Sequence of chain 1.B:
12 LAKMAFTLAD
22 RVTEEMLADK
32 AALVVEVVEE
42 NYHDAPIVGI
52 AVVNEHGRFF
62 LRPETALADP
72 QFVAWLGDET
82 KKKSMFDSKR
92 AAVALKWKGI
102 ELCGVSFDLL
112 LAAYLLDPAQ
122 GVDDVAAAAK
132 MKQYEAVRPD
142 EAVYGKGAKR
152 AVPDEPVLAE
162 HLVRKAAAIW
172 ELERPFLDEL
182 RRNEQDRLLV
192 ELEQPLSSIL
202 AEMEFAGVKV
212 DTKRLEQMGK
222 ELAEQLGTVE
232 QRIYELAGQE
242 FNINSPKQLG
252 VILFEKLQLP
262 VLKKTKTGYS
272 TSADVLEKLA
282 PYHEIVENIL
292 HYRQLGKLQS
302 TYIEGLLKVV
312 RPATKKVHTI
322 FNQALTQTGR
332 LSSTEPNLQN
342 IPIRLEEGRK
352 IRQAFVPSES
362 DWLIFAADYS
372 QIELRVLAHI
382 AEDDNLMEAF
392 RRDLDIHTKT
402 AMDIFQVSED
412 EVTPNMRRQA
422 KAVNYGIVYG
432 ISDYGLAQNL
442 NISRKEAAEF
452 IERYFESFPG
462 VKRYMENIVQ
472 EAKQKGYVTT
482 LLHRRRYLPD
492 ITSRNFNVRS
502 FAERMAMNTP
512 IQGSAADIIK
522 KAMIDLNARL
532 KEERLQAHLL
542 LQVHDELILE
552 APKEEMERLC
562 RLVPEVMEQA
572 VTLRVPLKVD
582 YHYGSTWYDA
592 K

Binding-site contacts:
Ligand atom C1' contacts residue HIS545 of chain 1.B at 3.6 Å.
Ligand atom O3' contacts residue THR268 of chain 1.B at 3.4 Å.
Ligand atom C2' contacts residue TYR303 of chain 1.B at 3.6 Å (hydrophobic).
Ligand atom C4' contacts residue ILE342 of chain 1.B at 3.5 Å (hydrophobic).
Ligand atom N4 contacts residue DCT1 of chain 1.L at 3.5 Å (h-bond).
Ligand atom O2 contacts residue ASN341 of chain 1.B at 2.9 Å (h-bond).
Ligand atom O2 contacts residue ARG331 of chain 1.B at 2.7 Å (salt-bridge).
Ligand atom C4 contacts residue DCT1 of chain 1.L at 3.5 Å.
Ligand atom C1' contacts residue GLN340 of chain 1.B at 3.6 Å.
Ligand atom OP1 contacts residue PRO343 of chain 1.B at 3.5 Å.
Ligand atom OP1 contacts residue GLN295 of chain 1.B at 3.6 Å.
Ligand atom O5' contacts residue THR272 of chain 1.B at 3.2 Å (h-bond).
Ligand atom OP2 contacts residue SER273 of chain 1.B at 3.6 Å.
Ligand atom C2' contacts residue DCT1 of chain 1.L at 3.2 Å.
Ligand atom O4' contacts residue ASN341 of chain 1.B at 3.3 Å.
Ligand atom OP2 contacts residue ARG345 of chain 1.B at 3.0 Å (salt-bridge).
Ligand atom C5' contacts residue THR268 of chain 1.B at 3.6 Å.
Ligand atom C2' contacts residue ASN341 of chain 1.B at 3.5 Å.
Ligand atom OP1 contacts residue LYS267 of chain 1.B at 2.9 Å (salt-bridge).
Ligand atom OP2 contacts residue ALA274 of chain 1.B at 3.3 Å (h-bond).
Ligand atom O4' contacts residue HIS545 of chain 1.B at 3.5 Å.
Ligand atom OP1 contacts residue THR272 of chain 1.B at 2.8 Å (h-bond).
Ligand atom O2 contacts residue LYS298 of chain 1.B at 3.5 Å.
Ligand atom OP1 contacts residue THR266 of chain 1.B at 2.9 Å (h-bond).
Ligand atom OP1 contacts residue THR268 of chain 1.B at 2.7 Å (h-bond).
Ligand atom O2 contacts residue DCT1 of chain 1.L at 3.5 Å (h-bond).
Ligand atom OP2 contacts residue ARG345 of chain 1.B at 3.0 Å (salt-bridge).
Ligand atom P contacts residue ARG294 of chain 1.B at 3.5 Å.
Ligand atom OP1 contacts residue ILE344 of chain 1.B at 2.8 Å (h-bond).
Ligand atom O3' contacts residue ARG294 of chain 1.B at 3.1 Å.
Ligand atom C1' contacts residue TYR303 of chain 1.B at 3.3 Å (hydrophobic).
Ligand atom P contacts residue ARG345 of chain 1.B at 3.5 Å.
Ligand atom O5' contacts residue ARG345 of chain 1.B at 3.6 Å (salt-bridge).
Ligand atom OP1 contacts residue ARG345 of chain 1.B at 2.8 Å (salt-bridge).
Ligand atom C2' contacts residue GLN340 of chain 1.B at 3.5 Å.
Ligand atom C5' contacts residue ILE342 of chain 1.B at 3.1 Å (hydrophobic).
Ligand atom O4' contacts residue TYR303 of chain 1.B at 3.4 Å (h-bond).
Ligand atom OP1 contacts residue ARG294 of chain 1.B at 2.9 Å (salt-bridge).
Ligand atom O3' contacts residue PRO343 of chain 1.B at 3.6 Å.
Ligand atom C3' contacts residue DCT1 of chain 1.L at 3.1 Å.

This protein binds this small molecule.
Small molecule (SMILES): Cc1cn([C@H]2C[C@H](O[P](=O)(O)OC[C@H]3O[C@@H](n4ccc(N)nc4=O)C[C@@H]3O[P](=O)(O)OC[C@@H]3CC[C@H](n4ccc(N)nc4=O)O3)[C@@H](CO[P](=O)(O)O[C@H]3C[C@H](n4ccc(N)nc4=O)O[C@@H]3CO[P](=O)(O)O[C@H]3C[C@H](n4cnc5c4NC=NC5N)O[C@@H]3CO[P](=O)(O)O[C@H]3C[C@H](n4cnc5c(=O)[nH]c(N)nc54)O[C@@H]3CO[P](=O)(O)O[C@H]3C[C@H](n4cc(C)c(=O)[nH]c4=O)O[C@@H]3CO[P](=O)(O)O[C@H]3C[C@H](n4ccc(N)nc4=O)O[C@@H]3CO[P](=O)(O)O[C@H]3C[C@H](n4ccc(N)nc4=O)O[C@@H]3CO)O2)c(=O)[nH]c1=O